Sequence of chain 1.A:
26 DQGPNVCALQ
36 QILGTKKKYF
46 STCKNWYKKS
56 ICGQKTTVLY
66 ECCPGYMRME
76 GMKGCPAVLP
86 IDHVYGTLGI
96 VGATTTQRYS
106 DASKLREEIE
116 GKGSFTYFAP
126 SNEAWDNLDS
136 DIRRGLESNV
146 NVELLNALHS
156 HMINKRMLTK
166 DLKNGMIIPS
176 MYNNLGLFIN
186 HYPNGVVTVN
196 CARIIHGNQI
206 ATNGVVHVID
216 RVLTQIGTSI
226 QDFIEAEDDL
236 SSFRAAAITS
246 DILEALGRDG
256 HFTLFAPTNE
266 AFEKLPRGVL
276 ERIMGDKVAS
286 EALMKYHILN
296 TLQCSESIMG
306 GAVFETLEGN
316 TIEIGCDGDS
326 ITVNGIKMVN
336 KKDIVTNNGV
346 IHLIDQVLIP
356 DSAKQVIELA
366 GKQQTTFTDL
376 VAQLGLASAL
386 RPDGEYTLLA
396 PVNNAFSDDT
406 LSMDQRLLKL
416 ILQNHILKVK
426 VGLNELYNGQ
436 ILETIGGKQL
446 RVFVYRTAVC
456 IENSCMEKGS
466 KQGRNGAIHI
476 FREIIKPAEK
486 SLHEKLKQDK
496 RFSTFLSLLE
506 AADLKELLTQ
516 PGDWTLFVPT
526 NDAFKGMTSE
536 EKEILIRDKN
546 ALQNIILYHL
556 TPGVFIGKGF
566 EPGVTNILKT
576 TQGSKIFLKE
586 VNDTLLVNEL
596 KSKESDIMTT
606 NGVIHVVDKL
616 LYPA

The protein below binds the small molecule below.
Small molecule (SMILES): N[C@@H](CS)C(=O)O

Binding-site contacts:
Ligand atom O contacts residue GLN27 of chain 1.A at 3.8 Å.
Ligand atom CB contacts residue GLN27 of chain 1.A at 4.5 Å.
Ligand atom SG contacts residue TYR65 of chain 1.A at 4.2 Å.
Ligand atom CA contacts residue CYS48 of chain 1.A at 4.5 Å (hydrophobic).
Ligand atom CA contacts residue ASP26 of chain 1.A at 4.2 Å.
Ligand atom C contacts residue GLN27 of chain 1.A at 3.6 Å.
Ligand atom C contacts residue ASP26 of chain 1.A at 3.9 Å.
Ligand atom SG contacts residue ASP26 of chain 1.A at 4.5 Å.
Ligand atom CB contacts residue CYS48 of chain 1.A at 3.0 Å (hydrophobic).
Ligand atom SG contacts residue TYR52 of chain 1.A at 3.2 Å (h-bond).
Ligand atom O contacts residue ASP26 of chain 1.A at 4.0 Å.
Ligand atom SG contacts residue CYS48 of chain 1.A at 2.0 Å (h-bond).
Ligand atom CB contacts residue ASP26 of chain 1.A at 3.3 Å.